Sequence of chain 1.A:
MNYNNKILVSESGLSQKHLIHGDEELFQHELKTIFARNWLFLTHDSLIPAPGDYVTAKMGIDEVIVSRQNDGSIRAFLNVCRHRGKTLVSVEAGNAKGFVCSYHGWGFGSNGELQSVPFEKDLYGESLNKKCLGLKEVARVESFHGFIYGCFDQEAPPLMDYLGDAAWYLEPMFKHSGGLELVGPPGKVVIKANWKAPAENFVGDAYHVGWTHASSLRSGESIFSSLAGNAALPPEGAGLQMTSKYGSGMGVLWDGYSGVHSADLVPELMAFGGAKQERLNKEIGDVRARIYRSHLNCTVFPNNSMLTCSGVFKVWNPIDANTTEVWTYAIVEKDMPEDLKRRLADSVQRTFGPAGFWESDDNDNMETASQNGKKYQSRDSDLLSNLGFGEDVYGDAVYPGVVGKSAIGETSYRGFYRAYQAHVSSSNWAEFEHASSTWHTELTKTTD

The small molecule below binds the protein below.
Small molecule (SMILES): O=C(O)Cc1c[nH]c2ccccc12

Binding-site contacts:
Ligand atom O2 contacts residue FE1 of chain 1.F at 2.4 Å.
Ligand atom C5 contacts residue VAL209 of chain 1.A at 3.8 Å (hydrophobic).
Ligand atom C3 contacts residue PHE224 of chain 1.A at 4.0 Å (hydrophobic).
Ligand atom C18 contacts residue HIS213 of chain 1.A at 4.0 Å.
Ligand atom C contacts residue ASP205 of chain 1.A at 3.8 Å.
Ligand atom C contacts residue VAL209 of chain 1.A at 3.9 Å (hydrophobic).
Ligand atom C4 contacts residue LEU253 of chain 1.A at 3.8 Å (hydrophobic).
Ligand atom O2 contacts residue HIS208 of chain 1.A at 3.5 Å (h-bond).
Ligand atom C8 contacts residue PHE202 of chain 1.A at 4.0 Å (hydrophobic).
Ligand atom O3 contacts residue FE1 of chain 1.F at 2.3 Å.
Ligand atom N contacts residue ASP205 of chain 1.A at 3.0 Å (salt-bridge).
Ligand atom C7 contacts residue LEU307 of chain 1.A at 4.0 Å (hydrophobic).
Ligand atom C4 contacts residue HIS295 of chain 1.A at 3.9 Å.
Ligand atom C8 contacts residue ASN297 of chain 1.A at 3.9 Å.
Ligand atom O2 contacts residue PHE352 of chain 1.A at 3.7 Å.
Ligand atom O2 contacts residue ASP362 of chain 1.A at 4.0 Å.
Ligand atom C17 contacts residue LEU307 of chain 1.A at 4.0 Å (hydrophobic).
Ligand atom C1 contacts residue VAL209 of chain 1.A at 4.0 Å (hydrophobic).
Ligand atom C3 contacts residue VAL209 of chain 1.A at 4.0 Å (hydrophobic).
Ligand atom C8 contacts residue HIS208 of chain 1.A at 4.0 Å.
Ligand atom C18 contacts residue PHE352 of chain 1.A at 3.9 Å (hydrophobic).
Ligand atom N contacts residue ASN201 of chain 1.A at 4.0 Å.
Ligand atom C contacts residue ASN297 of chain 1.A at 3.6 Å.
Ligand atom O3 contacts residue ASN201 of chain 1.A at 2.5 Å (h-bond).
Ligand atom O2 contacts residue HIS213 of chain 1.A at 3.0 Å (h-bond).
Ligand atom C3 contacts residue HIS295 of chain 1.A at 3.5 Å.
Ligand atom C8 contacts residue ASP205 of chain 1.A at 3.6 Å.
Ligand atom C18 contacts residue ASN201 of chain 1.A at 3.6 Å.
Ligand atom C18 contacts residue ASP362 of chain 1.A at 4.0 Å.
Ligand atom O3 contacts residue ASP362 of chain 1.A at 3.4 Å (salt-bridge).
Ligand atom O3 contacts residue HIS208 of chain 1.A at 3.2 Å (h-bond).
Ligand atom C8 contacts residue ASN201 of chain 1.A at 3.4 Å.
Ligand atom C17 contacts residue PHE202 of chain 1.A at 3.8 Å (hydrophobic).
Ligand atom N contacts residue ASN297 of chain 1.A at 3.2 Å (h-bond).
Ligand atom C4 contacts residue VAL209 of chain 1.A at 3.9 Å (hydrophobic).
Ligand atom O3 contacts residue PHE202 of chain 1.A at 4.0 Å.
Ligand atom C18 contacts residue HIS208 of chain 1.A at 3.6 Å.
Ligand atom C18 contacts residue FE1 of chain 1.F at 2.7 Å.
Ligand atom C2 contacts residue HIS295 of chain 1.A at 3.9 Å.
Ligand atom C5 contacts residue ASN297 of chain 1.A at 3.6 Å.